Sequence of chain 1.H:
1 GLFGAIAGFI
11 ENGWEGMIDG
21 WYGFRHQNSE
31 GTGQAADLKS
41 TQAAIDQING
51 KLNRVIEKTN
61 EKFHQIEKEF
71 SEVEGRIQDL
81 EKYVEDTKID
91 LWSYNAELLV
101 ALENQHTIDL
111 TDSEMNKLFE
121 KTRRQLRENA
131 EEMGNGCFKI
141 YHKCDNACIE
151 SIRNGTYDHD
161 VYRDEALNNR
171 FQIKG

Binding-site contacts:
Ligand atom C4 contacts residue ASN32 of chain 1.G at 4.2 Å.
Ligand atom C3 contacts residue ASN32 of chain 1.G at 3.8 Å.
Ligand atom N2 contacts residue ASN32 of chain 1.G at 2.9 Å (h-bond).
Ligand atom C7 contacts residue ASN32 of chain 1.G at 3.8 Å.
Ligand atom O6 contacts residue ASN32 of chain 1.G at 4.1 Å.
Ligand atom C2 contacts residue ASN32 of chain 1.G at 2.5 Å.
Ligand atom C1 contacts residue ASN32 of chain 1.G at 1.4 Å.
Ligand atom C6 contacts residue ILE18 of chain 1.H at 4.2 Å (hydrophobic).
Ligand atom C8 contacts residue ASN32 of chain 1.G at 4.0 Å.
Ligand atom O5 contacts residue ASN32 of chain 1.G at 2.4 Å (h-bond).
Ligand atom C5 contacts residue ASN32 of chain 1.G at 3.7 Å.

This protein binds this small molecule.
Small molecule (SMILES): CC(=O)N[C@@H]1[C@@H](O)[C@H](O)[C@@H](CO)O[C@H]1O

Sequence of chain 1.G:
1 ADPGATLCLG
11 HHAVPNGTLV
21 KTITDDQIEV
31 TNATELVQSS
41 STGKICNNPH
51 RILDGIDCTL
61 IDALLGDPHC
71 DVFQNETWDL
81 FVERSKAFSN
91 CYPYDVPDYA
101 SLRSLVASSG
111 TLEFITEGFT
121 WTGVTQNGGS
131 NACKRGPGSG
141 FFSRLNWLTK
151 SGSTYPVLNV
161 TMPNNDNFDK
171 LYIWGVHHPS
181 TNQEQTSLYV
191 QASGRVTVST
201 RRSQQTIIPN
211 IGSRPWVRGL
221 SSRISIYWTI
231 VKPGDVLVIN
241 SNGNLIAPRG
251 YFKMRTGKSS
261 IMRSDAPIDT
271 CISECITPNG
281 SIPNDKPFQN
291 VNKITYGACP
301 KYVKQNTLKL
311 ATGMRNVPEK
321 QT